The protein below binds the small molecule below.
Small molecule (SMILES): Cc1cc(C)cc(Nc2nccc(-c3c(-c4ccc(C(F)(F)F)cc4)ncn3C3CCN(CCN(C)C)CC3)n2)c1

Binding-site contacts:
Ligand atom C12 contacts residue LEU51 of chain 1.A at 3.7 Å (hydrophobic).
Ligand atom N2 contacts residue ASN99 of chain 1.A at 3.1 Å (h-bond).
Ligand atom C4 contacts residue TYR56 of chain 1.A at 3.3 Å (hydrophobic).
Ligand atom F1 contacts residue MET91 of chain 1.A at 3.7 Å.
Ligand atom F3 contacts residue MET64 of chain 1.A at 3.4 Å.
Ligand atom C13 contacts residue PRO41 of chain 1.A at 3.7 Å (hydrophobic).
Ligand atom C2 contacts residue VAL46 of chain 1.A at 3.9 Å (hydrophobic).
Ligand atom C19 contacts residue TRP40 of chain 1.A at 3.6 Å (hydrophobic).
Ligand atom C2 contacts residue PHE42 of chain 1.A at 3.6 Å (hydrophobic).
Ligand atom N2 contacts residue ILE105 of chain 1.A at 3.8 Å.
Ligand atom C4 contacts residue VAL46 of chain 1.A at 3.7 Å (hydrophobic).
Ligand atom F3 contacts residue MET91 of chain 1.A at 3.5 Å.
Ligand atom C27 contacts residue ASN52 of chain 1.A at 3.7 Å.
Ligand atom F2 contacts residue CYS95 of chain 1.A at 3.8 Å.
Ligand atom C26 contacts residue EDO1 of chain 1.F at 3.6 Å.
Ligand atom C29 contacts residue MET91 of chain 1.A at 3.8 Å (hydrophobic).
Ligand atom F1 contacts residue PHE42 of chain 1.A at 3.9 Å.
Ligand atom F2 contacts residue PHE42 of chain 1.A at 3.4 Å.
Ligand atom F2 contacts residue MET91 of chain 1.A at 3.1 Å.
Ligand atom N3 contacts residue LEU51 of chain 1.A at 3.7 Å.
Ligand atom C24 contacts residue TRP40 of chain 1.A at 3.7 Å (hydrophobic).
Ligand atom C9 contacts residue ILE105 of chain 1.A at 3.9 Å (hydrophobic).
Ligand atom C1 contacts residue PRO41 of chain 1.A at 3.8 Å (hydrophobic).
Ligand atom C13 contacts residue LEU51 of chain 1.A at 3.4 Å (hydrophobic).
Ligand atom C2 contacts residue PRO41 of chain 1.A at 3.6 Å (hydrophobic).
Ligand atom C27 contacts residue LEU53 of chain 1.A at 3.9 Å (hydrophobic).
Ligand atom C14 contacts residue PRO41 of chain 1.A at 3.8 Å (hydrophobic).
Ligand atom F3 contacts residue TYR56 of chain 1.A at 3.4 Å.
Ligand atom C4 contacts residue CYS95 of chain 1.A at 3.8 Å (hydrophobic).
Ligand atom C7 contacts residue ILE105 of chain 1.A at 3.7 Å (hydrophobic).
Ligand atom C3 contacts residue VAL46 of chain 1.A at 3.7 Å (hydrophobic).
Ligand atom C29 contacts residue MET64 of chain 1.A at 3.9 Å (hydrophobic).
Ligand atom N3 contacts residue PRO41 of chain 1.A at 3.7 Å.
Ligand atom F1 contacts residue MET64 of chain 1.A at 3.5 Å.
Ligand atom F3 contacts residue ASN94 of chain 1.A at 3.8 Å.
Ligand atom C27 contacts residue LEU51 of chain 1.A at 3.6 Å (hydrophobic).
Ligand atom C5 contacts residue TYR56 of chain 1.A at 3.9 Å (hydrophobic).
Ligand atom C9 contacts residue ASN99 of chain 1.A at 3.4 Å.
Ligand atom C8 contacts residue ILE105 of chain 1.A at 3.9 Å (hydrophobic).
Ligand atom N6 contacts residue TRP40 of chain 1.A at 3.3 Å.

Sequence of chain 1.A:
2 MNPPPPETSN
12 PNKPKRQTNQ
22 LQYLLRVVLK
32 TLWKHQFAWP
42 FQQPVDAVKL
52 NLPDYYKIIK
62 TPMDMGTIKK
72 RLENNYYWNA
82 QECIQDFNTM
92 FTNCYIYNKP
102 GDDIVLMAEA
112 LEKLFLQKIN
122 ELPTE